Binding-site contacts:
Ligand atom C15 contacts residue PHE88 of chain 1.B at 3.8 Å (hydrophobic).
Ligand atom C12 contacts residue ILE91 of chain 1.B at 3.7 Å (hydrophobic).
Ligand atom N1 contacts residue LEU143 of chain 1.B at 3.9 Å.
Ligand atom O4 contacts residue VAL139 of chain 1.B at 3.8 Å.
Ligand atom C2 contacts residue VAL139 of chain 1.B at 3.8 Å (hydrophobic).
Ligand atom N10 contacts residue GAR1 of chain 1.G at 3.3 Å (h-bond).
Ligand atom OE2 contacts residue MET89 of chain 1.B at 3.9 Å.
Ligand atom N8 contacts residue ILE91 of chain 1.B at 3.8 Å.
Ligand atom N8 contacts residue ARG90 of chain 1.B at 2.9 Å (salt-bridge).
Ligand atom C5 contacts residue ASP144 of chain 1.B at 3.6 Å.
Ligand atom O4 contacts residue ASP144 of chain 1.B at 2.9 Å (salt-bridge).
Ligand atom C4 contacts residue ASP144 of chain 1.B at 3.7 Å.
Ligand atom C9 contacts residue ASP144 of chain 1.B at 3.5 Å.
Ligand atom CD contacts residue ILE91 of chain 1.B at 3.5 Å (hydrophobic).
Ligand atom O4 contacts residue LEU143 of chain 1.B at 3.8 Å.
Ligand atom C7 contacts residue ARG90 of chain 1.B at 3.3 Å.
Ligand atom NA2 contacts residue LEU92 of chain 1.B at 3.0 Å (h-bond).
Ligand atom OE2 contacts residue ILE91 of chain 1.B at 2.8 Å (h-bond).
Ligand atom OE1 contacts residue ARG90 of chain 1.B at 3.6 Å.
Ligand atom OE2 contacts residue ARG90 of chain 1.B at 3.2 Å.
Ligand atom C8A contacts residue LEU143 of chain 1.B at 3.8 Å (hydrophobic).
Ligand atom C7 contacts residue PHE88 of chain 1.B at 3.9 Å (hydrophobic).
Ligand atom O2 contacts residue ILE91 of chain 1.B at 3.7 Å.
Ligand atom N1 contacts residue LEU92 of chain 1.B at 3.2 Å (h-bond).
Ligand atom N3 contacts residue THR140 of chain 1.B at 2.9 Å (h-bond).
Ligand atom NA2 contacts residue THR140 of chain 1.B at 3.3 Å (h-bond).
Ligand atom O4 contacts residue GLU142 of chain 1.B at 3.5 Å (salt-bridge).
Ligand atom C15 contacts residue MET89 of chain 1.B at 3.5 Å (hydrophobic).
Ligand atom NA2 contacts residue VAL97 of chain 1.B at 3.7 Å.
Ligand atom C4 contacts residue VAL139 of chain 1.B at 3.5 Å (hydrophobic).
Ligand atom C5 contacts residue ASN106 of chain 1.B at 3.7 Å.
Ligand atom O contacts residue MET89 of chain 1.B at 3.5 Å (h-bond).
Ligand atom C16 contacts residue ARG90 of chain 1.B at 3.8 Å.
Ligand atom C16 contacts residue MET89 of chain 1.B at 3.4 Å (hydrophobic).
Ligand atom O4 contacts residue HIS137 of chain 1.B at 3.9 Å.
Ligand atom N3 contacts residue VAL139 of chain 1.B at 3.4 Å.
Ligand atom CD contacts residue ARG90 of chain 1.B at 3.8 Å.
Ligand atom OE1 contacts residue ILE91 of chain 1.B at 3.3 Å (h-bond).
Ligand atom C2 contacts residue THR140 of chain 1.B at 3.5 Å.
Ligand atom NA2 contacts residue ASP141 of chain 1.B at 3.4 Å (salt-bridge).

Sequence of chain 1.B:
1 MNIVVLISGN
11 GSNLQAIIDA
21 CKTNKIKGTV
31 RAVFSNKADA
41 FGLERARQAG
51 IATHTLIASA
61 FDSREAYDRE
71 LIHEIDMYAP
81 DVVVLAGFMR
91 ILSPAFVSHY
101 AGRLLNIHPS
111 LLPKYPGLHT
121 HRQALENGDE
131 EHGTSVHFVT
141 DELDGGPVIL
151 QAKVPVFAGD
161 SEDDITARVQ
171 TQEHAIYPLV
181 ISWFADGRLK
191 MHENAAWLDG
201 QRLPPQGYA

The protein below binds the small molecule below.
Small molecule (SMILES): Nc1nc(=O)c2cc(CNc3ccc(C(=O)N[C@@H](CCC(=O)O)C(=O)O)cc3)cnc2[nH]1